Binding-site contacts:
Ligand atom N1 contacts residue PHE272 of chain 1.G at 2.8 Å (h-bond).
Ligand atom N3 contacts residue ASP168 of chain 1.G at 2.8 Å (salt-bridge).
Ligand atom C14 contacts residue ASP168 of chain 1.G at 3.7 Å.
Ligand atom C18 contacts residue GLU239 of chain 1.G at 3.2 Å.
Ligand atom N2 contacts residue PHE272 of chain 1.G at 2.9 Å (h-bond).
Ligand atom C16 contacts residue GLU239 of chain 1.G at 3.2 Å.
Ligand atom N3 contacts residue GLU270 of chain 1.G at 2.7 Å (salt-bridge).
Ligand atom N2 contacts residue ASP269 of chain 1.G at 2.8 Å (salt-bridge).
Ligand atom C6 contacts residue PHE272 of chain 1.G at 3.1 Å (hydrophobic).
Ligand atom C8 contacts residue ASP166 of chain 1.G at 3.5 Å.
Ligand atom O5 contacts residue ASP166 of chain 1.G at 3.9 Å.
Ligand atom N4 contacts residue ASN235 of chain 1.G at 4.0 Å.
Ligand atom N4 contacts residue GLU239 of chain 1.G at 3.5 Å (salt-bridge).
Ligand atom C3 contacts residue ASP199 of chain 1.G at 3.6 Å.
Ligand atom C12 contacts residue ASP166 of chain 1.G at 3.8 Å.
Ligand atom N4 contacts residue ASP168 of chain 1.G at 3.9 Å.
Ligand atom C15 contacts residue ASP168 of chain 1.G at 3.6 Å.
Ligand atom O11 contacts residue ASP168 of chain 1.G at 3.4 Å (salt-bridge).
Ligand atom O14 contacts residue CYS236 of chain 1.G at 3.6 Å.
Ligand atom C9 contacts residue ASP166 of chain 1.G at 3.7 Å.
Ligand atom O10 contacts residue ASP166 of chain 1.G at 3.6 Å.
Ligand atom C12 contacts residue ASP269 of chain 1.G at 3.5 Å.
Ligand atom O7 contacts residue ASP199 of chain 1.G at 2.7 Å (salt-bridge).
Ligand atom N3 contacts residue ASP166 of chain 1.G at 2.9 Å (salt-bridge).
Ligand atom C10 contacts residue ASP166 of chain 1.G at 3.3 Å.
Ligand atom C11 contacts residue ASP269 of chain 1.G at 3.4 Å.
Ligand atom O13 contacts residue ASP168 of chain 1.G at 2.9 Å (salt-bridge).
Ligand atom C12 contacts residue GLU270 of chain 1.G at 3.4 Å.
Ligand atom C15 contacts residue ASN235 of chain 1.G at 3.6 Å.
Ligand atom C7 contacts residue ASP166 of chain 1.G at 3.6 Å.
Ligand atom C5 contacts residue PHE272 of chain 1.G at 3.6 Å (hydrophobic).
Ligand atom O14 contacts residue ASN235 of chain 1.G at 3.0 Å (h-bond).
Ligand atom N3 contacts residue PHE167 of chain 1.G at 3.8 Å.
Ligand atom C7 contacts residue ASP168 of chain 1.G at 3.7 Å.
Ligand atom C7 contacts residue GLU270 of chain 1.G at 3.6 Å.
Ligand atom O11 contacts residue ASN235 of chain 1.G at 3.9 Å.
Ligand atom C17 contacts residue GLU239 of chain 1.G at 3.9 Å.
Ligand atom O13 contacts residue PHE167 of chain 1.G at 3.8 Å.
Ligand atom O8 contacts residue PHE272 of chain 1.G at 3.8 Å.
Ligand atom O14 contacts residue GLU239 of chain 1.G at 2.6 Å (salt-bridge).

This small molecule binds to this protein.
Small molecule (SMILES): NC[C@H]1O[C@H](O[C@H]2[C@H](O)[C@@H](O[C@H]3O[C@H](CO)[C@@H](O)[C@H](N)[C@H]3O)[C@H](N)C[C@@H]2N)[C@H](O)[C@@H](O)[C@@H]1O

Sequence of chain 1.G:
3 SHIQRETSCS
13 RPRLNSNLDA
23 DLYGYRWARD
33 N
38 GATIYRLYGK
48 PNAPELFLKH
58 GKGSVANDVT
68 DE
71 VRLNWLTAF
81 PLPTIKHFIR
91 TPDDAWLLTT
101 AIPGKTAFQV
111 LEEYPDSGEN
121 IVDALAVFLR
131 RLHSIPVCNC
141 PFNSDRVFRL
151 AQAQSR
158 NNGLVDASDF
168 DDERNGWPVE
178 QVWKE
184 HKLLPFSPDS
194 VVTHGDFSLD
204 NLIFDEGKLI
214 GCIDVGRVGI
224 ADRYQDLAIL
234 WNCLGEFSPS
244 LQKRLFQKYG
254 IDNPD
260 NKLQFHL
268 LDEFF